Sequence of chain 1.F:
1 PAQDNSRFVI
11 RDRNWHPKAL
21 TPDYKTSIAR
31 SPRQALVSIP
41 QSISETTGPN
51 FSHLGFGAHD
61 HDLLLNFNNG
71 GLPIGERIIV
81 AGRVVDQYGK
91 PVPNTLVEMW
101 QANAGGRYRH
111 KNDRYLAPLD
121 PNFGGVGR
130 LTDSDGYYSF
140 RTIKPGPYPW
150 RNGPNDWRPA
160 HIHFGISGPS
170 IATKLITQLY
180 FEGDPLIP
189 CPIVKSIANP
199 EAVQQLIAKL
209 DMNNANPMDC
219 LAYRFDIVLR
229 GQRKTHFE

Sequence of chain 1.A:
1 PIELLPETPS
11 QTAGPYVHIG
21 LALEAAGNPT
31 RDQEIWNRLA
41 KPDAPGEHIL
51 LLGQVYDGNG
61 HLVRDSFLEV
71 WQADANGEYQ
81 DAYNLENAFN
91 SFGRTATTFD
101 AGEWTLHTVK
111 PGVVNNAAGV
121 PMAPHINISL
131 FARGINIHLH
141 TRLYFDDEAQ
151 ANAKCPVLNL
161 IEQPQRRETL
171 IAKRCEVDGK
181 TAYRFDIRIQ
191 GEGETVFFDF

A small-molecule ligand and the protein it binds are described below.
Small molecule (SMILES): Oc1ccc(F)cc1O

Sequence of chain 1.E:
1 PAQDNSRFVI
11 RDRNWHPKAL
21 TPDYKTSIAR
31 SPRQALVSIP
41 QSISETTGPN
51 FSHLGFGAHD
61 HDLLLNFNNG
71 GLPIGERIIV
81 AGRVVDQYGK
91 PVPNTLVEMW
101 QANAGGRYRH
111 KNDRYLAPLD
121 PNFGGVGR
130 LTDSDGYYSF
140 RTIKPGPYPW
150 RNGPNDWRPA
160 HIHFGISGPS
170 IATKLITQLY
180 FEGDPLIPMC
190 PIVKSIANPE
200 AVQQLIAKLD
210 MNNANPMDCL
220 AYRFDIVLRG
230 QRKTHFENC

Sequence of chain 3.F:
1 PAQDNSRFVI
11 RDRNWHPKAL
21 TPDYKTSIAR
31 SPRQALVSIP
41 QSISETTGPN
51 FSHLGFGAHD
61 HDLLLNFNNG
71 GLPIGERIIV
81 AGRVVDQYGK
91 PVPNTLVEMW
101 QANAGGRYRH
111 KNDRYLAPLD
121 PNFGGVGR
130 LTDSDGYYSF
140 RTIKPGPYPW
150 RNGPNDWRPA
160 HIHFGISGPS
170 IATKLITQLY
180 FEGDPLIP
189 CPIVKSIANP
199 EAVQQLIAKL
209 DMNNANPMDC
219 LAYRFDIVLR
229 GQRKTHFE

Binding-site contacts:
Ligand atom C3 contacts residue SER38 of chain 1.E at 3.7 Å.
Ligand atom C4 contacts residue ILE39 of chain 1.E at 3.9 Å (hydrophobic).
Ligand atom F9 contacts residue ILE39 of chain 1.E at 3.6 Å.
Ligand atom F9 contacts residue SER38 of chain 1.E at 3.2 Å.
Ligand atom O8 contacts residue LEU160 of chain 1.A at 3.1 Å.
Ligand atom C2 contacts residue PRO40 of chain 1.E at 3.9 Å (hydrophobic).
Ligand atom C2 contacts residue ARG150 of chain 1.F at 3.6 Å.
Ligand atom C5 contacts residue PRO153 of chain 1.F at 4.1 Å (hydrophobic).
Ligand atom O8 contacts residue PRO40 of chain 1.E at 4.5 Å.
Ligand atom C3 contacts residue ARG150 of chain 1.F at 4.1 Å.
Ligand atom C4 contacts residue SER38 of chain 1.E at 4.0 Å.
Ligand atom F9 contacts residue PRO40 of chain 1.E at 4.2 Å.
Ligand atom O8 contacts residue ARG150 of chain 1.F at 2.7 Å (salt-bridge).
Ligand atom C2 contacts residue LEU160 of chain 1.A at 4.2 Å (hydrophobic).
Ligand atom C4 contacts residue PRO40 of chain 1.E at 3.8 Å (hydrophobic).
Ligand atom O7 contacts residue MET216 of chain 3.F at 3.8 Å.
Ligand atom C5 contacts residue MET216 of chain 3.F at 4.1 Å (hydrophobic).
Ligand atom F9 contacts residue GLY152 of chain 1.F at 4.3 Å.
Ligand atom C2 contacts residue MET216 of chain 3.F at 4.1 Å (hydrophobic).
Ligand atom C6 contacts residue PRO40 of chain 1.E at 3.6 Å (hydrophobic).
Ligand atom C3 contacts residue LEU160 of chain 1.A at 4.5 Å (hydrophobic).
Ligand atom F9 contacts residue PRO153 of chain 1.F at 3.7 Å.
Ligand atom C5 contacts residue PRO40 of chain 1.E at 3.8 Å (hydrophobic).
Ligand atom C6 contacts residue MET216 of chain 3.F at 3.5 Å (hydrophobic).
Ligand atom C3 contacts residue ILE39 of chain 1.E at 4.3 Å (hydrophobic).
Ligand atom C1 contacts residue PRO40 of chain 1.E at 3.9 Å (hydrophobic).
Ligand atom C5 contacts residue ILE39 of chain 1.E at 4.2 Å (hydrophobic).
Ligand atom O7 contacts residue PRO40 of chain 1.E at 4.2 Å.
Ligand atom C1 contacts residue MET216 of chain 3.F at 3.6 Å (hydrophobic).
Ligand atom C5 contacts residue PRO215 of chain 3.F at 4.4 Å (hydrophobic).
Ligand atom C3 contacts residue PRO40 of chain 1.E at 3.9 Å (hydrophobic).
Ligand atom O7 contacts residue ARG150 of chain 1.F at 4.5 Å.